Sequence of chain 1.A:
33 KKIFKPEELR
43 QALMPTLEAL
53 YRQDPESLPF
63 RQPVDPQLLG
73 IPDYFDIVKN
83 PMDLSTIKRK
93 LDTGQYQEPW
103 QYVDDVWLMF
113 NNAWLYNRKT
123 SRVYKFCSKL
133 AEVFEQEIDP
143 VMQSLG

This small molecule binds to this protein.
Small molecule (SMILES): CNC(=O)N1C[C@@H](C)Oc2cc(C)ccc21

Binding-site contacts:
Ligand atom C4 contacts residue PRO61 of chain 1.A at 3.3 Å (hydrophobic).
Ligand atom N14 contacts residue VAL125 of chain 1.A at 3.7 Å.
Ligand atom C16 contacts residue TYR118 of chain 1.A at 3.9 Å (hydrophobic).
Ligand atom C12 contacts residue ASN119 of chain 1.A at 4.1 Å.
Ligand atom C9 contacts residue VAL125 of chain 1.A at 4.0 Å (hydrophobic).
Ligand atom C15 contacts residue PHE62 of chain 1.A at 3.6 Å (hydrophobic).
Ligand atom C6 contacts residue VAL125 of chain 1.A at 4.1 Å (hydrophobic).
Ligand atom C1 contacts residue LEU71 of chain 1.A at 3.9 Å (hydrophobic).
Ligand atom O13 contacts residue VAL125 of chain 1.A at 3.8 Å.
Ligand atom C12 contacts residue PRO61 of chain 1.A at 4.2 Å (hydrophobic).
Ligand atom C2 contacts residue PRO61 of chain 1.A at 4.2 Å (hydrophobic).
Ligand atom C10 contacts residue ILE73 of chain 1.A at 4.0 Å (hydrophobic).
Ligand atom N14 contacts residue PRO61 of chain 1.A at 3.0 Å (h-bond).
Ligand atom C5 contacts residue LEU71 of chain 1.A at 3.9 Å (hydrophobic).
Ligand atom N11 contacts residue VAL66 of chain 1.A at 4.0 Å.
Ligand atom C15 contacts residue ALA115 of chain 1.A at 4.1 Å (hydrophobic).
Ligand atom N14 contacts residue VAL66 of chain 1.A at 3.9 Å.
Ligand atom C6 contacts residue LEU71 of chain 1.A at 3.9 Å (hydrophobic).
Ligand atom C7 contacts residue ARG124 of chain 1.A at 4.1 Å.
Ligand atom C3 contacts residue PRO61 of chain 1.A at 3.7 Å (hydrophobic).
Ligand atom C15 contacts residue PRO61 of chain 1.A at 3.4 Å (hydrophobic).
Ligand atom C15 contacts residue VAL66 of chain 1.A at 4.3 Å (hydrophobic).
Ligand atom C12 contacts residue VAL66 of chain 1.A at 3.8 Å (hydrophobic).
Ligand atom O8 contacts residue VAL125 of chain 1.A at 3.8 Å.
Ligand atom O13 contacts residue TYR76 of chain 1.A at 4.2 Å.
Ligand atom C10 contacts residue ASN119 of chain 1.A at 4.0 Å.
Ligand atom C16 contacts residue ILE73 of chain 1.A at 4.2 Å (hydrophobic).
Ligand atom C4 contacts residue LEU71 of chain 1.A at 3.9 Å (hydrophobic).
Ligand atom C9 contacts residue ASN119 of chain 1.A at 3.3 Å.
Ligand atom C3 contacts residue LEU71 of chain 1.A at 3.9 Å (hydrophobic).
Ligand atom C7 contacts residue LEU71 of chain 1.A at 3.8 Å (hydrophobic).
Ligand atom O13 contacts residue VAL66 of chain 1.A at 4.0 Å.
Ligand atom C2 contacts residue LEU71 of chain 1.A at 3.8 Å (hydrophobic).
Ligand atom C15 contacts residue VAL125 of chain 1.A at 3.8 Å (hydrophobic).
Ligand atom C12 contacts residue VAL125 of chain 1.A at 3.7 Å (hydrophobic).
Ligand atom C16 contacts residue ASN119 of chain 1.A at 3.4 Å.
Ligand atom C4 contacts residue VAL66 of chain 1.A at 4.1 Å (hydrophobic).
Ligand atom O13 contacts residue ASN119 of chain 1.A at 3.2 Å (h-bond).
Ligand atom C5 contacts residue PRO61 of chain 1.A at 4.2 Å (hydrophobic).
Ligand atom N11 contacts residue VAL125 of chain 1.A at 4.3 Å.